Binding-site contacts:
Ligand atom C2 contacts residue ASN12 of chain 42.E at 3.3 Å.
Ligand atom O7 contacts residue ASN12 of chain 42.E at 3.6 Å.
Ligand atom N2 contacts residue ASN12 of chain 42.E at 3.8 Å.
Ligand atom C7 contacts residue ASN12 of chain 42.E at 3.9 Å.
Ligand atom C1 contacts residue ASN12 of chain 42.E at 2.2 Å.
Ligand atom O5 contacts residue ASN12 of chain 42.E at 2.7 Å (h-bond).
Ligand atom C5 contacts residue ASN12 of chain 42.E at 4.1 Å.

A small-molecule ligand and the protein it binds are described below.
Small molecule (SMILES): CC(=O)N[C@H]1[C@H](O[C@H]2[C@H](O)[C@@H](NC(C)=O)CO[C@@H]2CO)O[C@H](CO)[C@@H](O)[C@@H]1O

Sequence of chain 42.E:
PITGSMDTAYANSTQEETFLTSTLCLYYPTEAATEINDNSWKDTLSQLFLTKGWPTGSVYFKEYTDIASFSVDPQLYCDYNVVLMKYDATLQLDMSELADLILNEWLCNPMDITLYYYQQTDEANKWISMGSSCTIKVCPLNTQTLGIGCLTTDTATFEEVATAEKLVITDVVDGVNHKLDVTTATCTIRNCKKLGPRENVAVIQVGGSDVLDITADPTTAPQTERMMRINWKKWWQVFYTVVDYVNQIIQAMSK